Sequence of chain 1.A:
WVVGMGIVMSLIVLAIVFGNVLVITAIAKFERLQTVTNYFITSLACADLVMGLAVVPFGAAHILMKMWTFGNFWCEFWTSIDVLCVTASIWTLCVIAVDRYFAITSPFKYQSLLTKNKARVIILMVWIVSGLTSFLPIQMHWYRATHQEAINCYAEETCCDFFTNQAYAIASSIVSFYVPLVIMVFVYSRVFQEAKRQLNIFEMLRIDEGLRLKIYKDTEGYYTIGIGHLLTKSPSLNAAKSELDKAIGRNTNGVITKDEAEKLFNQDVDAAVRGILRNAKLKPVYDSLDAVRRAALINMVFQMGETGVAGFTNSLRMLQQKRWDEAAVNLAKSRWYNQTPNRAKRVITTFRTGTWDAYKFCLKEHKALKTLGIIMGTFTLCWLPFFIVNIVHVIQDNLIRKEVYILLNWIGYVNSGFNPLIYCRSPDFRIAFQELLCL

Binding-site contacts:
Ligand atom C4 contacts residue PHE426 of chain 1.A at 3.9 Å (hydrophobic).
Ligand atom C11 contacts residue TRP422 of chain 1.A at 4.0 Å (hydrophobic).
Ligand atom N1 contacts residue TYR452 of chain 1.A at 3.8 Å.
Ligand atom C11 contacts residue ASP121 of chain 1.A at 3.1 Å.
Ligand atom C17 contacts residue PHE201 of chain 1.A at 3.7 Å (hydrophobic).
Ligand atom C6 contacts residue PHE426 of chain 1.A at 4.0 Å (hydrophobic).
Ligand atom O2 contacts residue TYR452 of chain 1.A at 3.3 Å.
Ligand atom C9 contacts residue VAL125 of chain 1.A at 3.9 Å (hydrophobic).
Ligand atom N1 contacts residue ASN448 of chain 1.A at 2.8 Å (h-bond).
Ligand atom C3 contacts residue PHE201 of chain 1.A at 4.1 Å (hydrophobic).
Ligand atom C14 contacts residue ASP121 of chain 1.A at 3.4 Å.
Ligand atom O1 contacts residue PHE425 of chain 1.A at 3.5 Å.
Ligand atom C1 contacts residue SER211 of chain 1.A at 3.7 Å.
Ligand atom C13 contacts residue ASN448 of chain 1.A at 3.4 Å.
Ligand atom C10 contacts residue PHE426 of chain 1.A at 3.7 Å (hydrophobic).
Ligand atom C3 contacts residue ASN429 of chain 1.A at 3.5 Å.
Ligand atom C7 contacts residue THR126 of chain 1.A at 3.9 Å.
Ligand atom C2 contacts residue PHE201 of chain 1.A at 3.9 Å (hydrophobic).
Ligand atom C8 contacts residue VAL125 of chain 1.A at 4.1 Å (hydrophobic).
Ligand atom C9 contacts residue PHE426 of chain 1.A at 3.7 Å (hydrophobic).
Ligand atom O2 contacts residue ASP121 of chain 1.A at 2.6 Å (salt-bridge).
Ligand atom C12 contacts residue ASN448 of chain 1.A at 3.2 Å.
Ligand atom C5 contacts residue PHE426 of chain 1.A at 3.8 Å (hydrophobic).
Ligand atom C16 contacts residue ASN448 of chain 1.A at 3.1 Å.
Ligand atom C15 contacts residue ASN448 of chain 1.A at 3.4 Å.
Ligand atom C12 contacts residue ASP121 of chain 1.A at 3.3 Å.
Ligand atom O2 contacts residue ASN448 of chain 1.A at 3.1 Å (h-bond).
Ligand atom C7 contacts residue VAL122 of chain 1.A at 3.5 Å (hydrophobic).
Ligand atom C9 contacts residue VAL122 of chain 1.A at 3.9 Å (hydrophobic).
Ligand atom C2 contacts residue ASN429 of chain 1.A at 3.5 Å.
Ligand atom C7 contacts residue SER215 of chain 1.A at 3.2 Å.
Ligand atom C8 contacts residue PHE426 of chain 1.A at 3.9 Å (hydrophobic).
Ligand atom N1 contacts residue ASP121 of chain 1.A at 3.8 Å.
Ligand atom C12 contacts residue PHE425 of chain 1.A at 3.9 Å (hydrophobic).
Ligand atom C8 contacts residue VAL122 of chain 1.A at 3.4 Å (hydrophobic).
Ligand atom C1 contacts residue SER212 of chain 1.A at 4.1 Å.
Ligand atom C13 contacts residue ASP121 of chain 1.A at 3.9 Å.
Ligand atom C7 contacts residue SER211 of chain 1.A at 3.0 Å.
Ligand atom C15 contacts residue PHE201 of chain 1.A at 4.1 Å (hydrophobic).
Ligand atom C6 contacts residue VAL122 of chain 1.A at 3.6 Å (hydrophobic).

This protein binds this small molecule.
Small molecule (SMILES): Cc1ccc(OC[C@@H](O)[C@H](C)NC(C)C)c2c1CCC2